Sequence of chain 1.D:
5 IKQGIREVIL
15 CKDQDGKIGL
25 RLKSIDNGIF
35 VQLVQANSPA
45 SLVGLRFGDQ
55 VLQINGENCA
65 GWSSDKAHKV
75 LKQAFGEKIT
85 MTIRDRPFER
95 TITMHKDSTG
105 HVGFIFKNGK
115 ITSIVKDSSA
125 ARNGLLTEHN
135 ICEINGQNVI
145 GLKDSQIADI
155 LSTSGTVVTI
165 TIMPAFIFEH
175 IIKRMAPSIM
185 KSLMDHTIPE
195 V

Binding-site contacts:
Ligand atom N1 contacts residue GLN141 of chain 1.D at 3.9 Å.
Ligand atom O contacts residue ILE154 of chain 1.D at 3.9 Å.
Ligand atom C2 contacts residue THR157 of chain 1.D at 4.1 Å.
Ligand atom C7 contacts residue GLN141 of chain 1.D at 4.0 Å.
Ligand atom O contacts residue THR157 of chain 1.D at 3.5 Å (h-bond).
Ligand atom C1 contacts residue ILE154 of chain 1.D at 3.9 Å (hydrophobic).
Ligand atom C9 contacts residue HIS190 of chain 1.D at 4.4 Å.
Ligand atom N1 contacts residue HIS190 of chain 1.D at 4.1 Å.
Ligand atom C2 contacts residue ILE154 of chain 1.D at 4.2 Å (hydrophobic).
Ligand atom C6 contacts residue ILE154 of chain 1.D at 4.3 Å (hydrophobic).
Ligand atom C4 contacts residue GLN141 of chain 1.D at 4.2 Å.
Ligand atom N contacts residue ILE192 of chain 1.D at 4.2 Å.
Ligand atom O contacts residue ASP153 of chain 1.D at 3.9 Å.
Ligand atom C2 contacts residue GLN141 of chain 1.D at 4.5 Å.
Ligand atom N1 contacts residue ILE192 of chain 1.D at 3.5 Å.
Ligand atom C contacts residue ILE154 of chain 1.D at 4.4 Å (hydrophobic).
Ligand atom C1 contacts residue THR157 of chain 1.D at 4.2 Å.
Ligand atom C3 contacts residue ILE192 of chain 1.D at 4.1 Å (hydrophobic).
Ligand atom C contacts residue ASP153 of chain 1.D at 2.8 Å.
Ligand atom O1 contacts residue ASP153 of chain 1.D at 3.5 Å (salt-bridge).
Ligand atom C contacts residue THR157 of chain 1.D at 4.4 Å.
Ligand atom N contacts residue HIS190 of chain 1.D at 3.9 Å.
Ligand atom C3 contacts residue GLN141 of chain 1.D at 4.0 Å.

The small molecule below binds the protein below.
Small molecule (SMILES): c1cc(-c2ccc3c(c2)OCO3)n[nH]1